Sequence of chain 3.C:
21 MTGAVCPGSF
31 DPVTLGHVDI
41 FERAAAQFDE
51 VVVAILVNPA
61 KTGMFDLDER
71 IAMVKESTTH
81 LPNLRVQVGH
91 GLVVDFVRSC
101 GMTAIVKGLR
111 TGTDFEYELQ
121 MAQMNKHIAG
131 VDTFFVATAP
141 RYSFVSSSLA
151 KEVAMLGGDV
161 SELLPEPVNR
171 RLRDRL

This small molecule binds to this protein.
Small molecule (SMILES): Nc1ncnc2c1ncn2[C@@H]1O[C@H](CO[P](=O)(O)C[P](=O)(O)OP(=O)(O)O)[C@@H](O)[C@H]1O

Binding-site contacts:
Ligand atom C2 contacts residue THR138 of chain 3.C at 3.6 Å.
Ligand atom O1B contacts residue SER147 of chain 3.C at 3.1 Å (h-bond).
Ligand atom O2A contacts residue SER29 of chain 3.C at 3.7 Å.
Ligand atom O4' contacts residue HIS37 of chain 3.C at 3.6 Å.
Ligand atom N6 contacts residue GLY36 of chain 3.C at 3.5 Å.
Ligand atom C8 contacts residue ARG110 of chain 3.C at 3.2 Å.
Ligand atom O5' contacts residue HIS37 of chain 3.C at 3.0 Å (h-bond).
Ligand atom C8 contacts residue HIS37 of chain 3.C at 3.6 Å.
Ligand atom N3 contacts residue ILE40 of chain 3.C at 3.6 Å.
Ligand atom O1A contacts residue HIS37 of chain 3.C at 3.7 Å.
Ligand atom C5 contacts residue ARG110 of chain 3.C at 3.4 Å.
Ligand atom N7 contacts residue VAL145 of chain 3.C at 3.5 Å (h-bond).
Ligand atom O1B contacts residue HIS37 of chain 3.C at 3.0 Å (h-bond).
Ligand atom PA contacts residue MG1 of chain 3.I at 3.6 Å.
Ligand atom C5' contacts residue HIS37 of chain 3.C at 3.6 Å.
Ligand atom O3G contacts residue SER148 of chain 3.C at 2.9 Å (h-bond).
Ligand atom O2G contacts residue ARG110 of chain 3.C at 3.7 Å.
Ligand atom O2G contacts residue SER146 of chain 3.C at 3.7 Å.
Ligand atom O1B contacts residue SER146 of chain 3.C at 3.7 Å.
Ligand atom O2A contacts residue MG1 of chain 3.I at 2.8 Å.
Ligand atom O2B contacts residue ARG110 of chain 3.C at 3.6 Å (salt-bridge).
Ligand atom O1A contacts residue SER29 of chain 3.C at 2.9 Å (h-bond).
Ligand atom O2G contacts residue SER148 of chain 3.C at 3.2 Å (h-bond).
Ligand atom O3B contacts residue SER146 of chain 3.C at 3.3 Å.
Ligand atom N6 contacts residue TYR142 of chain 3.C at 2.8 Å (h-bond).
Ligand atom C3A contacts residue MG1 of chain 3.I at 3.3 Å.
Ligand atom C2' contacts residue GLY108 of chain 3.C at 3.6 Å.
Ligand atom N6 contacts residue VAL145 of chain 3.C at 2.9 Å (h-bond).
Ligand atom C3A contacts residue SER147 of chain 3.C at 3.4 Å.
Ligand atom N7 contacts residue ARG110 of chain 3.C at 2.8 Å (salt-bridge).
Ligand atom N3 contacts residue GLY108 of chain 3.C at 3.4 Å.
Ligand atom N1 contacts residue THR138 of chain 3.C at 2.9 Å (h-bond).
Ligand atom C6 contacts residue GLY36 of chain 3.C at 3.7 Å.
Ligand atom O3B contacts residue SER147 of chain 3.C at 3.3 Å (h-bond).
Ligand atom C2 contacts residue ILE40 of chain 3.C at 3.6 Å (hydrophobic).
Ligand atom O3G contacts residue SER147 of chain 3.C at 3.5 Å (h-bond).
Ligand atom O1A contacts residue PHE30 of chain 3.C at 2.7 Å (h-bond).
Ligand atom PG contacts residue SER148 of chain 3.C at 3.7 Å.
Ligand atom O2' contacts residue GLY108 of chain 3.C at 2.4 Å (h-bond).
Ligand atom O1G contacts residue MG1 of chain 3.I at 2.4 Å.